Sequence of chain 1.C:
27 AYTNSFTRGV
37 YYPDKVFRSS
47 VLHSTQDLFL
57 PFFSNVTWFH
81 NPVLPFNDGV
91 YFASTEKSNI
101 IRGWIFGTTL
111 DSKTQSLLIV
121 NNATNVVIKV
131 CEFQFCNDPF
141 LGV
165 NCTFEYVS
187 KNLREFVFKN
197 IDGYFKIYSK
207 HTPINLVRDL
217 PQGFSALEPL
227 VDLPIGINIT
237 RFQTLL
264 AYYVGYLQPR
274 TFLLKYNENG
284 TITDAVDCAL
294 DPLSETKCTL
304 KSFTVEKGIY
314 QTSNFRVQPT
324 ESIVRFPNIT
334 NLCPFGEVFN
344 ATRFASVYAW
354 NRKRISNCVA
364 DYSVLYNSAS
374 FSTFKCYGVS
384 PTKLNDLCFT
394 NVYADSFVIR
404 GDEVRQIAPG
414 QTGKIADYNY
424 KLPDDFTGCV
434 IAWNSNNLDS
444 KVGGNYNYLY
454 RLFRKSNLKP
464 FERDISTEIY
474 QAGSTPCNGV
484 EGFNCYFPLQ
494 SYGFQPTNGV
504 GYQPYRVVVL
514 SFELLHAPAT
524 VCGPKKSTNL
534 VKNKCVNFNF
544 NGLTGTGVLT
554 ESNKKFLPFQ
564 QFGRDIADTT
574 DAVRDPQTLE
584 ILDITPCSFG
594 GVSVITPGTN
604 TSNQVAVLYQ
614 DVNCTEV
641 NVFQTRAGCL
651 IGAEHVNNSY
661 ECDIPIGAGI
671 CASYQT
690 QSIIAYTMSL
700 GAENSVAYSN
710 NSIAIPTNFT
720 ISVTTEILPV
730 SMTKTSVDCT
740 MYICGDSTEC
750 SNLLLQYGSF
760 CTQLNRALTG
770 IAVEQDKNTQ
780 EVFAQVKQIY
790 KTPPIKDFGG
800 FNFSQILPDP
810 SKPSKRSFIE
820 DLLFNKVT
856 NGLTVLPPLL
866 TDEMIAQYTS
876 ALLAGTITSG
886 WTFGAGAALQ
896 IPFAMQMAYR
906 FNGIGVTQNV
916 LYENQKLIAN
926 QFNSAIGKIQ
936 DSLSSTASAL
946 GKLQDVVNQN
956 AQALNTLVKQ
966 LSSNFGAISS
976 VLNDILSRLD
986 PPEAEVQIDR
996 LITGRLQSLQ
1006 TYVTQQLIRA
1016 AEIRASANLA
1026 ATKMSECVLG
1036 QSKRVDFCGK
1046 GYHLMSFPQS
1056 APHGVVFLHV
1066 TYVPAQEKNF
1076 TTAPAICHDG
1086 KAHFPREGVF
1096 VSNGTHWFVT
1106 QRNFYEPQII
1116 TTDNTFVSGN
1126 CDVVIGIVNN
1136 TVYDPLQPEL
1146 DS

Binding-site contacts:
Ligand atom O5 contacts residue ASN1134 of chain 1.C at 2.4 Å (h-bond).
Ligand atom O7 contacts residue ASP1127 of chain 1.C at 4.0 Å.
Ligand atom C4 contacts residue ASN1134 of chain 1.C at 4.2 Å.
Ligand atom C2 contacts residue ASN1134 of chain 1.C at 2.5 Å.
Ligand atom C3 contacts residue ASN1134 of chain 1.C at 3.8 Å.
Ligand atom O7 contacts residue ASN1134 of chain 1.C at 3.1 Å (h-bond).
Ligand atom C8 contacts residue ASN1134 of chain 1.C at 4.3 Å.
Ligand atom C5 contacts residue ASN1134 of chain 1.C at 3.6 Å.
Ligand atom C1 contacts residue ASN1134 of chain 1.C at 1.4 Å.
Ligand atom C7 contacts residue ASN1134 of chain 1.C at 3.2 Å.
Ligand atom C8 contacts residue ASP1127 of chain 1.C at 4.4 Å.
Ligand atom N2 contacts residue ASN1134 of chain 1.C at 2.9 Å (h-bond).

This small molecule binds to this protein.
Small molecule (SMILES): CC(=O)N[C@H]1[C@H](O[C@H]2[C@H](O)[C@@H](NC(C)=O)CO[C@@H]2CO)O[C@H](CO)[C@@H](O)[C@@H]1O